This protein binds this small molecule.
Small molecule (SMILES): Nc1ncnc2[nH]cnc12

Sequence of chain 2.A:
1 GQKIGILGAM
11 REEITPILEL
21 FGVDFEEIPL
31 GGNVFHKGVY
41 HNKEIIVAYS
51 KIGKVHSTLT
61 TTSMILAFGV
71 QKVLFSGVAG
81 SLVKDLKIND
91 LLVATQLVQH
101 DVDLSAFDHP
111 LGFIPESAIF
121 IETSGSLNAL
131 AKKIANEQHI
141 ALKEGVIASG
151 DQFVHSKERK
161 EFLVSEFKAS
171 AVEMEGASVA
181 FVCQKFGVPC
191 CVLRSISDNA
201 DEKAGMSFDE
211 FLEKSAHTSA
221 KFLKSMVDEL

Binding-site contacts:
Ligand atom DN9 contacts residue 2WP1 of chain 2.B at 2.6 Å.
Ligand atom C4 contacts residue PHE153 of chain 2.A at 3.5 Å (hydrophobic).
Ligand atom DN62 contacts residue ASP198 of chain 2.A at 2.1 Å.
Ligand atom DN9 contacts residue VAL78 of chain 2.A at 3.6 Å.
Ligand atom N9 contacts residue 2WP1 of chain 2.B at 3.3 Å.
Ligand atom DN61 contacts residue ASP198 of chain 2.A at 3.4 Å.
Ligand atom N7 contacts residue GLY80 of chain 2.A at 3.3 Å (h-bond).
Ligand atom N3 contacts residue PHE153 of chain 2.A at 3.8 Å.
Ligand atom DN61 contacts residue VAL154 of chain 2.A at 2.0 Å.
Ligand atom C4 contacts residue VAL172 of chain 2.A at 3.5 Å (hydrophobic).
Ligand atom C2 contacts residue GLN152 of chain 2.A at 3.7 Å.
Ligand atom N7 contacts residue SER197 of chain 2.A at 3.5 Å.
Ligand atom C8 contacts residue ASP198 of chain 2.A at 3.4 Å.
Ligand atom N1 contacts residue VAL154 of chain 2.A at 1.9 Å.
Ligand atom C6 contacts residue VAL154 of chain 2.A at 3.0 Å (hydrophobic).
Ligand atom DN61 contacts residue ALA200 of chain 2.A at 3.1 Å.
Ligand atom N6 contacts residue PHE153 of chain 2.A at 3.8 Å.
Ligand atom N3 contacts residue MET174 of chain 2.A at 3.5 Å.
Ligand atom N6 contacts residue ASP198 of chain 2.A at 3.0 Å (salt-bridge).
Ligand atom N1 contacts residue VAL172 of chain 2.A at 3.7 Å.
Ligand atom C2 contacts residue PHE153 of chain 2.A at 3.6 Å (hydrophobic).
Ligand atom N7 contacts residue ASP198 of chain 2.A at 2.7 Å (salt-bridge).
Ligand atom C8 contacts residue GLY80 of chain 2.A at 3.5 Å.
Ligand atom DN62 contacts residue ALA200 of chain 2.A at 3.0 Å.
Ligand atom C6 contacts residue PHE153 of chain 2.A at 3.6 Å (hydrophobic).
Ligand atom C5 contacts residue PHE153 of chain 2.A at 3.2 Å (hydrophobic).
Ligand atom N7 contacts residue ALA79 of chain 2.A at 3.6 Å.
Ligand atom N3 contacts residue GLU173 of chain 2.A at 3.4 Å.
Ligand atom C2 contacts residue VAL154 of chain 2.A at 2.5 Å (hydrophobic).
Ligand atom N6 contacts residue ALA200 of chain 2.A at 3.5 Å.
Ligand atom N1 contacts residue PHE153 of chain 2.A at 3.6 Å.
Ligand atom N7 contacts residue PHE153 of chain 2.A at 3.5 Å.
Ligand atom C8 contacts residue ALA79 of chain 2.A at 3.4 Å (hydrophobic).
Ligand atom C5 contacts residue VAL172 of chain 2.A at 3.8 Å (hydrophobic).
Ligand atom C8 contacts residue SER197 of chain 2.A at 3.5 Å.
Ligand atom DN62 contacts residue PHE153 of chain 2.A at 3.7 Å.
Ligand atom DN62 contacts residue VAL154 of chain 2.A at 3.2 Å.
Ligand atom C5 contacts residue GLY80 of chain 2.A at 3.5 Å.
Ligand atom N6 contacts residue VAL154 of chain 2.A at 2.8 Å (h-bond).
Ligand atom N3 contacts residue VAL172 of chain 2.A at 3.7 Å.